Sequence of chain 1.B:
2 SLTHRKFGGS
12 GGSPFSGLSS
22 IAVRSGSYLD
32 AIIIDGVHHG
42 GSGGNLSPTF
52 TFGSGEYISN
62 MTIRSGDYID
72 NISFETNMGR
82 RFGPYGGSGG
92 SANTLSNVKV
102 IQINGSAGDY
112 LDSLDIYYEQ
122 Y

Sequence of chain 1.A:
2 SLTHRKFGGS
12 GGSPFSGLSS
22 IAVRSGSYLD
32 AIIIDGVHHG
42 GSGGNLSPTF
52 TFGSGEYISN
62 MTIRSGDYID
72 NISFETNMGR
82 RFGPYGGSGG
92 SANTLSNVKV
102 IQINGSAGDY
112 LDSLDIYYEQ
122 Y

A protein and the small-molecule ligand that binds it are described below.
Small molecule (SMILES): OC[C@H]1O[C@H](OC[C@H]2O[C@H](O)[C@@H](O)[C@@H](O)[C@@H]2O)[C@@H](O)[C@@H](O)[C@@H]1O

Binding-site contacts:
Ligand atom O5 contacts residue TYR69 of chain 1.B at 4.5 Å.
Ligand atom O6 contacts residue ASP110 of chain 1.B at 3.2 Å (salt-bridge).
Ligand atom C4 contacts residue GLY109 of chain 1.B at 4.4 Å.
Ligand atom C5 contacts residue GLY109 of chain 1.B at 4.3 Å.
Ligand atom O2 contacts residue ASP110 of chain 1.B at 4.4 Å.
Ligand atom C6 contacts residue ASP113 of chain 1.B at 3.4 Å.
Ligand atom O6 contacts residue TYR111 of chain 1.B at 2.8 Å (h-bond).
Ligand atom O4 contacts residue ASP113 of chain 1.B at 2.7 Å (salt-bridge).
Ligand atom O5 contacts residue ASP110 of chain 1.B at 2.9 Å (salt-bridge).
Ligand atom O4 contacts residue GLY12 of chain 1.A at 3.7 Å.
Ligand atom O2 contacts residue GLY13 of chain 1.A at 3.8 Å.
Ligand atom C1 contacts residue ASP110 of chain 1.B at 3.6 Å.
Ligand atom O5 contacts residue GLY109 of chain 1.B at 3.4 Å.
Ligand atom O4 contacts residue TYR69 of chain 1.B at 4.1 Å.
Ligand atom O6 contacts residue GLY109 of chain 1.B at 3.3 Å (h-bond).
Ligand atom C4 contacts residue ASP113 of chain 1.B at 3.4 Å.
Ligand atom C5 contacts residue ASP113 of chain 1.B at 4.0 Å.
Ligand atom O3 contacts residue GLY13 of chain 1.A at 3.0 Å (h-bond).
Ligand atom O4 contacts residue GLY13 of chain 1.A at 3.7 Å.
Ligand atom C1 contacts residue GLY109 of chain 1.B at 4.1 Å.
Ligand atom O3 contacts residue GLY12 of chain 1.A at 3.8 Å.
Ligand atom C6 contacts residue ASP110 of chain 1.B at 4.0 Å.
Ligand atom C6 contacts residue TYR69 of chain 1.B at 3.6 Å (hydrophobic).
Ligand atom C3 contacts residue GLY13 of chain 1.A at 3.9 Å.
Ligand atom C2 contacts residue GLY109 of chain 1.B at 4.3 Å.
Ligand atom C6 contacts residue TYR111 of chain 1.B at 3.8 Å (hydrophobic).
Ligand atom C6 contacts residue GLY109 of chain 1.B at 4.5 Å.
Ligand atom O5 contacts residue TYR111 of chain 1.B at 4.4 Å.
Ligand atom O2 contacts residue GLY109 of chain 1.B at 3.4 Å.
Ligand atom O6 contacts residue ASP113 of chain 1.B at 2.9 Å (salt-bridge).
Ligand atom C5 contacts residue ASP110 of chain 1.B at 4.0 Å.
Ligand atom C4 contacts residue GLY13 of chain 1.A at 3.6 Å.
Ligand atom C4 contacts residue GLY12 of chain 1.A at 4.3 Å.